Sequence of chain 1.E:
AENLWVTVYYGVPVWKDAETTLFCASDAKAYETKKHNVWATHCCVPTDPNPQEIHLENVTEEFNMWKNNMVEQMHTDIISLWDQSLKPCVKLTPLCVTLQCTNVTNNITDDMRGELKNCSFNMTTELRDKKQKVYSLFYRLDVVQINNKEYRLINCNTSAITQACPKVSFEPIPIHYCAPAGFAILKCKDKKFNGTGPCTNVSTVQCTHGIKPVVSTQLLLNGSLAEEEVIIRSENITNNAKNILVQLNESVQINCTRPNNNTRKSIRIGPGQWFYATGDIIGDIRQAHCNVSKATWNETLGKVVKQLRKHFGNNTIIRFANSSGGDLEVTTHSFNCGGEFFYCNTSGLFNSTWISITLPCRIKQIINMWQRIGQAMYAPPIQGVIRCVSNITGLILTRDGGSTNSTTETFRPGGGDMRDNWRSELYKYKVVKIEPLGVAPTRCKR

This protein binds this small molecule.
Small molecule (SMILES): CC(=O)N[C@H]1[C@H](O[C@H]2[C@H](O)[C@@H](NC(C)=O)CO[C@@H]2CO)O[C@H](CO)[C@@H](O)[C@@H]1O

Binding-site contacts:
Ligand atom C4 contacts residue ASN333 of chain 1.E at 4.4 Å.
Ligand atom C5 contacts residue ASN333 of chain 1.E at 3.8 Å.
Ligand atom C8 contacts residue HIS331 of chain 1.E at 4.0 Å.
Ligand atom O7 contacts residue ARG444 of chain 1.E at 4.3 Å.
Ligand atom N2 contacts residue ASN333 of chain 1.E at 2.9 Å (h-bond).
Ligand atom O3 contacts residue HIS331 of chain 1.E at 4.3 Å.
Ligand atom C8 contacts residue ASN297 of chain 1.E at 3.7 Å.
Ligand atom N2 contacts residue HIS331 of chain 1.E at 3.1 Å (h-bond).
Ligand atom O5 contacts residue ASN333 of chain 1.E at 2.4 Å (h-bond).
Ligand atom C3 contacts residue HIS331 of chain 1.E at 3.9 Å.
Ligand atom C8 contacts residue THR299 of chain 1.E at 3.6 Å.
Ligand atom C8 contacts residue ARG444 of chain 1.E at 4.1 Å.
Ligand atom C8 contacts residue ASN333 of chain 1.E at 3.7 Å.
Ligand atom C5 contacts residue THR415 of chain 1.E at 4.3 Å.
Ligand atom C7 contacts residue ASN333 of chain 1.E at 3.3 Å.
Ligand atom O5 contacts residue THR415 of chain 1.E at 3.8 Å.
Ligand atom O6 contacts residue THR415 of chain 1.E at 4.3 Å.
Ligand atom O7 contacts residue ASN333 of chain 1.E at 3.4 Å (h-bond).
Ligand atom C2 contacts residue HIS331 of chain 1.E at 4.0 Å.
Ligand atom C3 contacts residue ASN333 of chain 1.E at 3.9 Å.
Ligand atom C1 contacts residue HIS331 of chain 1.E at 4.4 Å.
Ligand atom C1 contacts residue THR415 of chain 1.E at 3.7 Å.
Ligand atom C7 contacts residue HIS331 of chain 1.E at 4.0 Å.
Ligand atom C2 contacts residue ASN333 of chain 1.E at 2.6 Å.
Ligand atom C1 contacts residue ASN333 of chain 1.E at 1.5 Å.